Sequence of chain 1.B:
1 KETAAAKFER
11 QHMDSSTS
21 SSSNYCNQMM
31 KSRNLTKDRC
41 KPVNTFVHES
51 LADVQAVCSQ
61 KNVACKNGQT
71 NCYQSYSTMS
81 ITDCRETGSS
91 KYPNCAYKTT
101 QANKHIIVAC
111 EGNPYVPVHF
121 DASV

The small molecule below binds the protein below.
Small molecule (SMILES): Nc1ncnc2c1ncn2[C@@H]1O[C@H](C(=O)NS(=O)(=O)C[C@H]2[C@@H](O)[C@H](n3ccc(=O)[nH]c3=O)O[C@@H]2CO)[C@@H](O)[C@H]1O

Binding-site contacts:
Ligand atom N6A contacts residue CYS65 of chain 1.B at 4.0 Å.
Ligand atom C5A contacts residue HIS119 of chain 1.B at 3.6 Å.
Ligand atom C5A contacts residue ASN67 of chain 1.B at 4.2 Å.
Ligand atom N9A contacts residue HIS119 of chain 1.B at 4.0 Å.
Ligand atom C2A contacts residue ASN67 of chain 1.B at 4.0 Å.
Ligand atom C8A contacts residue VAL118 of chain 1.B at 4.0 Å (hydrophobic).
Ligand atom N1A contacts residue HIS119 of chain 1.B at 3.7 Å.
Ligand atom N1A contacts residue ASN67 of chain 1.B at 3.2 Å (h-bond).
Ligand atom C8A contacts residue HIS119 of chain 1.B at 3.8 Å.
Ligand atom C6A contacts residue ASN67 of chain 1.B at 3.3 Å.
Ligand atom N6A contacts residue HIS119 of chain 1.B at 3.9 Å.
Ligand atom N6A contacts residue GLN69 of chain 1.B at 4.0 Å.
Ligand atom N7A contacts residue GLN69 of chain 1.B at 4.5 Å.
Ligand atom N3A contacts residue HIS119 of chain 1.B at 3.7 Å.
Ligand atom N7A contacts residue ALA109 of chain 1.B at 3.9 Å.
Ligand atom C6A contacts residue HIS119 of chain 1.B at 3.6 Å.
Ligand atom N6A contacts residue ASN67 of chain 1.B at 3.3 Å (h-bond).
Ligand atom N7A contacts residue VAL118 of chain 1.B at 4.2 Å.
Ligand atom C2A contacts residue HIS119 of chain 1.B at 3.7 Å.
Ligand atom C4A contacts residue HIS119 of chain 1.B at 3.8 Å.
Ligand atom N6A contacts residue ALA109 of chain 1.B at 3.9 Å.
Ligand atom C5A contacts residue ALA109 of chain 1.B at 4.5 Å (hydrophobic).
Ligand atom N7A contacts residue HIS119 of chain 1.B at 3.5 Å.